The small molecule below binds the protein below.
Small molecule (SMILES): CC(=O)N[C@@H]1[C@@H](O)[C@H](O)[C@@H](CO)O[C@H]1O

Binding-site contacts:
Ligand atom C5 contacts residue ASN234 of chain 1.C at 3.5 Å.
Ligand atom C3 contacts residue ASN234 of chain 1.C at 3.7 Å.
Ligand atom C7 contacts residue ASN234 of chain 1.C at 4.2 Å.
Ligand atom C1 contacts residue ASN234 of chain 1.C at 1.4 Å.
Ligand atom C8 contacts residue THR114 of chain 1.C at 3.7 Å.
Ligand atom O6 contacts residue ASN234 of chain 1.C at 4.3 Å.
Ligand atom O5 contacts residue ASN234 of chain 1.C at 2.1 Å (h-bond).
Ligand atom C2 contacts residue ASN234 of chain 1.C at 2.4 Å.
Ligand atom C7 contacts residue THR114 of chain 1.C at 4.5 Å.
Ligand atom C4 contacts residue ASN234 of chain 1.C at 3.9 Å.
Ligand atom N2 contacts residue ASN234 of chain 1.C at 3.2 Å (h-bond).
Ligand atom C6 contacts residue ASN234 of chain 1.C at 4.4 Å.

Sequence of chain 1.C:
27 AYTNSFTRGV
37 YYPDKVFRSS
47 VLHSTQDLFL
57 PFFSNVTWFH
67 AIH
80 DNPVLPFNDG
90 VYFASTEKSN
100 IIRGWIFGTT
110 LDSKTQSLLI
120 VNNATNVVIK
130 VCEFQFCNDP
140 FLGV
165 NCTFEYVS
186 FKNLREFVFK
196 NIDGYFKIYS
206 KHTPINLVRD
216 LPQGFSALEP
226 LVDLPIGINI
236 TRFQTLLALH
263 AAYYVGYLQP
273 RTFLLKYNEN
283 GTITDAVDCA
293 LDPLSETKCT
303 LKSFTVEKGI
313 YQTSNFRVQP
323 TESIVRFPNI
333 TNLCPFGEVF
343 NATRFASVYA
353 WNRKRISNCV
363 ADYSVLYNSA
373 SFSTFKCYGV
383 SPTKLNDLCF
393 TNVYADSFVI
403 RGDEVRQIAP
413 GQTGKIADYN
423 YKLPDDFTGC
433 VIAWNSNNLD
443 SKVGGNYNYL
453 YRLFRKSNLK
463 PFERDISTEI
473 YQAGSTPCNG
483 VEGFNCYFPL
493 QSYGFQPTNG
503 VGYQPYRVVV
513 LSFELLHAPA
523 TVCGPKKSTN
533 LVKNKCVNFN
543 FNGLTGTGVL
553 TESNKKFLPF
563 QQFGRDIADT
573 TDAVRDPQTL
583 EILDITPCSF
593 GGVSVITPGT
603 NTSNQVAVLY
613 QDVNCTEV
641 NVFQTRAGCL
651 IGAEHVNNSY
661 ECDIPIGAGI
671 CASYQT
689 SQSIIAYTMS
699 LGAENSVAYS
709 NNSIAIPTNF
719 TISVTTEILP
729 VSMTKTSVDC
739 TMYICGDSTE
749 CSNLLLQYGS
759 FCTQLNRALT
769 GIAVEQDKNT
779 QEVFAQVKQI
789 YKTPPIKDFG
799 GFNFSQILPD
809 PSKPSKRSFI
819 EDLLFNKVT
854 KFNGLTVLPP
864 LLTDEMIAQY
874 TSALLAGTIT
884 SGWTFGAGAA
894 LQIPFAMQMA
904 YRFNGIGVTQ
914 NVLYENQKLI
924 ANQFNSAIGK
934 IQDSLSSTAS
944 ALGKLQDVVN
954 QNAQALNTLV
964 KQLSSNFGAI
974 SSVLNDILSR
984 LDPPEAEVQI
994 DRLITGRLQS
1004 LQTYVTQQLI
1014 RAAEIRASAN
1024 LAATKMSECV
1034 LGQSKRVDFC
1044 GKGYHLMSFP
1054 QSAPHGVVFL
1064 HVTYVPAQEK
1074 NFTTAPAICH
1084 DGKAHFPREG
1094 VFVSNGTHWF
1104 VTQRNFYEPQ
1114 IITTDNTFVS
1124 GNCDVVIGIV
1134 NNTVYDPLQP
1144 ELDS